A small-molecule ligand and the protein it binds are described below.
Small molecule (SMILES): CC(=O)N[C@H]1[C@H](O[C@H]2[C@H](O)[C@@H](NC(C)=O)CO[C@@H]2CO)O[C@H](CO)[C@@H](O)[C@@H]1O

Binding-site contacts:
Ligand atom C8 contacts residue ASP290 of chain 1.E at 3.0 Å.
Ligand atom O3 contacts residue TYR135 of chain 1.E at 4.5 Å.
Ligand atom N2 contacts residue ASN118 of chain 1.E at 2.9 Å (h-bond).
Ligand atom C5 contacts residue ASN118 of chain 1.E at 3.7 Å.
Ligand atom C7 contacts residue ASN118 of chain 1.E at 3.1 Å.
Ligand atom C8 contacts residue LEU137 of chain 1.E at 4.0 Å (hydrophobic).
Ligand atom C8 contacts residue ASN106 of chain 1.E at 3.5 Å.
Ligand atom C1 contacts residue ASN118 of chain 1.E at 1.4 Å.
Ligand atom O5 contacts residue ASN118 of chain 1.E at 2.4 Å (h-bond).
Ligand atom O5 contacts residue TYR135 of chain 1.E at 4.3 Å.
Ligand atom C1 contacts residue TYR135 of chain 1.E at 3.9 Å (hydrophobic).
Ligand atom C8 contacts residue VAL104 of chain 1.E at 4.1 Å (hydrophobic).
Ligand atom O7 contacts residue ASN106 of chain 1.E at 4.3 Å.
Ligand atom N2 contacts residue LEU137 of chain 1.E at 4.4 Å.
Ligand atom O4 contacts residue TYR135 of chain 1.E at 4.0 Å.
Ligand atom O7 contacts residue VAL104 of chain 1.E at 4.5 Å.
Ligand atom C4 contacts residue ASN118 of chain 1.E at 4.2 Å.
Ligand atom C2 contacts residue ASN118 of chain 1.E at 2.5 Å.
Ligand atom O3 contacts residue ASP290 of chain 1.E at 3.5 Å (salt-bridge).
Ligand atom C8 contacts residue TYR135 of chain 1.E at 4.5 Å (hydrophobic).
Ligand atom C6 contacts residue TYR135 of chain 1.E at 4.4 Å (hydrophobic).
Ligand atom C7 contacts residue LEU137 of chain 1.E at 4.3 Å (hydrophobic).
Ligand atom C2 contacts residue ASP290 of chain 1.E at 3.9 Å.
Ligand atom C7 contacts residue TYR135 of chain 1.E at 4.2 Å (hydrophobic).
Ligand atom C3 contacts residue ASP290 of chain 1.E at 3.8 Å.
Ligand atom C7 contacts residue ASN106 of chain 1.E at 4.1 Å.
Ligand atom C3 contacts residue TYR135 of chain 1.E at 3.8 Å (hydrophobic).
Ligand atom O7 contacts residue TYR135 of chain 1.E at 3.5 Å.
Ligand atom C5 contacts residue TYR135 of chain 1.E at 3.9 Å (hydrophobic).
Ligand atom C8 contacts residue ASN118 of chain 1.E at 4.3 Å.
Ligand atom N2 contacts residue ASP290 of chain 1.E at 2.8 Å (salt-bridge).
Ligand atom O7 contacts residue ASN118 of chain 1.E at 3.0 Å (h-bond).
Ligand atom C4 contacts residue TYR135 of chain 1.E at 4.3 Å (hydrophobic).
Ligand atom C3 contacts residue ASN118 of chain 1.E at 3.8 Å.
Ligand atom C7 contacts residue ASP290 of chain 1.E at 3.4 Å.
Ligand atom C2 contacts residue TYR135 of chain 1.E at 4.4 Å (hydrophobic).

Sequence of chain 1.E:
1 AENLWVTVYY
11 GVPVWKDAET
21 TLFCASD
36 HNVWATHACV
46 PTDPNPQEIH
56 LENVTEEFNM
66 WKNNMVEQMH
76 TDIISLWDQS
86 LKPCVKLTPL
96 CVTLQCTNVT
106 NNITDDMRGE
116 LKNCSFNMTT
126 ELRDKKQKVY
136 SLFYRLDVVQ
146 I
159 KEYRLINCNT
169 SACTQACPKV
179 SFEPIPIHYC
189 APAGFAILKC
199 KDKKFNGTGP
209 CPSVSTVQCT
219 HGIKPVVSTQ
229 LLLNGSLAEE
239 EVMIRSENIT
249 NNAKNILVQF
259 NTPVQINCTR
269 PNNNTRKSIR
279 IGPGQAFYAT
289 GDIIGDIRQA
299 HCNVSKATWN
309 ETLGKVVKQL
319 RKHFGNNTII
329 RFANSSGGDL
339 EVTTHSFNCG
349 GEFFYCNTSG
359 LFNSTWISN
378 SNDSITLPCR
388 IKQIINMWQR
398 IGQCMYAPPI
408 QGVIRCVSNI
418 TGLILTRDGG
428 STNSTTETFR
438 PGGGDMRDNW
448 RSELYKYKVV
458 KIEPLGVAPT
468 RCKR